Sequence of chain 3.E:
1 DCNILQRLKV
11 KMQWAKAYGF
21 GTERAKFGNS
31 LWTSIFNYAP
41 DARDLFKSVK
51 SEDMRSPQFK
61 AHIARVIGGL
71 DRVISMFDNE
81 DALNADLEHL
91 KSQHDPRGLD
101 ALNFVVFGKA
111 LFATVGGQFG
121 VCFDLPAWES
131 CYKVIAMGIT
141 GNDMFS

Sequence of chain 3.H:
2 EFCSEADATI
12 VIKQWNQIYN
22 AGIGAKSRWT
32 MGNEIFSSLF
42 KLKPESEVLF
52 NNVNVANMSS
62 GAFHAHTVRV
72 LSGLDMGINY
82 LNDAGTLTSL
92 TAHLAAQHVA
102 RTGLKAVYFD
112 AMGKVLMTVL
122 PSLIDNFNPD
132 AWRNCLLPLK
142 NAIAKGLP

Binding-site contacts:
Ligand atom O5 contacts residue SER60 of chain 3.H at 4.0 Å.
Ligand atom C7 contacts residue ASN58 of chain 3.H at 3.6 Å.
Ligand atom C2 contacts residue ASP81 of chain 3.E at 4.1 Å.
Ligand atom O7 contacts residue ASN58 of chain 3.H at 3.4 Å (h-bond).
Ligand atom C6 contacts residue ASN55 of chain 3.H at 4.1 Å.
Ligand atom O5 contacts residue SER61 of chain 3.H at 4.4 Å.
Ligand atom C6 contacts residue GLY62 of chain 3.H at 3.9 Å.
Ligand atom C2 contacts residue ASN58 of chain 3.H at 2.5 Å.
Ligand atom O5 contacts residue GLY62 of chain 3.H at 4.1 Å.
Ligand atom C5 contacts residue SER61 of chain 3.H at 4.3 Å.
Ligand atom C5 contacts residue ASN58 of chain 3.H at 3.6 Å.
Ligand atom C6 contacts residue SER60 of chain 3.H at 4.2 Å.
Ligand atom C1 contacts residue SER60 of chain 3.H at 3.8 Å.
Ligand atom O5 contacts residue SER61 of chain 3.H at 4.2 Å.
Ligand atom C1 contacts residue ASP81 of chain 3.E at 4.0 Å.
Ligand atom C4 contacts residue ASN58 of chain 3.H at 4.2 Å.
Ligand atom C3 contacts residue ASN58 of chain 3.H at 3.8 Å.
Ligand atom C1 contacts residue ASN58 of chain 3.H at 1.4 Å.
Ligand atom C6 contacts residue SER61 of chain 3.H at 3.2 Å.
Ligand atom C5 contacts residue SER60 of chain 3.H at 4.1 Å.
Ligand atom O5 contacts residue ASP81 of chain 3.E at 4.3 Å.
Ligand atom O5 contacts residue ASN58 of chain 3.H at 2.3 Å (h-bond).
Ligand atom N2 contacts residue ASN58 of chain 3.H at 2.9 Å (h-bond).

A small-molecule ligand and the protein it binds are described below.
Small molecule (SMILES): CC(=O)N[C@H]1[C@H](O[C@H]2[C@H](O)[C@@H](NC(C)=O)CO[C@@H]2CO[C@@H]2O[C@@H](C)[C@@H](O)[C@@H](O)[C@@H]2O)O[C@H](CO)[C@@H](O[C@H]2O[C@H](CO[C@H]3O[C@H](CO)[C@@H](O)[C@H](O)[C@@H]3O)[C@@H](O)[C@H](O[C@H]3O[C@H](CO)[C@@H](O)[C@H](O)[C@@H]3O)[C@@H]2O)[C@@H]1O